Sequence of chain 22.F:
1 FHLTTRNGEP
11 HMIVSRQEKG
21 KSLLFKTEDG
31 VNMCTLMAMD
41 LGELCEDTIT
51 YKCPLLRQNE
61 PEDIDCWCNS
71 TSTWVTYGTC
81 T

Binding-site contacts:
Ligand atom O5 contacts residue NAG1 of chain 22.Z at 2.5 Å (h-bond).
Ligand atom O4 contacts residue BMA1 of chain 22.BA at 4.0 Å.
Ligand atom C2 contacts residue HIS2 of chain 22.F at 4.5 Å.
Ligand atom O2 contacts residue HIS2 of chain 22.F at 3.4 Å (h-bond).
Ligand atom C2 contacts residue NAG1 of chain 22.Z at 2.9 Å.
Ligand atom O2 contacts residue BMA1 of chain 22.BA at 3.0 Å (h-bond).
Ligand atom O3 contacts residue BMA1 of chain 22.BA at 1.1 Å.
Ligand atom C3 contacts residue NAG1 of chain 22.Z at 4.1 Å.
Ligand atom C5 contacts residue NAG1 of chain 22.Z at 3.8 Å.
Ligand atom O6 contacts residue NAG1 of chain 22.Z at 4.5 Å.
Ligand atom C3 contacts residue BMA1 of chain 22.BA at 2.5 Å.
Ligand atom C4 contacts residue BMA1 of chain 22.BA at 3.6 Å.
Ligand atom O2 contacts residue NAG1 of chain 22.Z at 3.4 Å (h-bond).
Ligand atom C2 contacts residue BMA1 of chain 22.BA at 3.2 Å.
Ligand atom C1 contacts residue NAG1 of chain 22.Z at 1.7 Å.

A small-molecule ligand and the protein it binds are described below.
Small molecule (SMILES): OC[C@H]1O[C@@H](O)[C@@H](O)[C@@H](O)[C@@H]1O